Binding-site contacts:
Ligand atom C3 contacts residue ASN356 of chain 1.D at 3.9 Å.
Ligand atom C2 contacts residue ASN356 of chain 1.D at 2.6 Å.
Ligand atom O7 contacts residue ASN356 of chain 1.D at 3.8 Å.
Ligand atom C7 contacts residue ASN356 of chain 1.D at 3.6 Å.
Ligand atom C1 contacts residue ASN356 of chain 1.D at 1.4 Å.
Ligand atom C7 contacts residue NAG2 of chain 1.JA at 4.2 Å.
Ligand atom C5 contacts residue ASN356 of chain 1.D at 3.6 Å.
Ligand atom C4 contacts residue ASN356 of chain 1.D at 4.2 Å.
Ligand atom N2 contacts residue ASN356 of chain 1.D at 3.1 Å (h-bond).
Ligand atom O5 contacts residue ASN356 of chain 1.D at 2.3 Å (h-bond).
Ligand atom O7 contacts residue NAG2 of chain 1.JA at 3.6 Å.
Ligand atom C8 contacts residue NAG2 of chain 1.JA at 3.9 Å.

A small-molecule ligand and the protein it binds are described below.
Small molecule (SMILES): CC(=O)N[C@H]1[C@H](O[C@H]2[C@H](O)[C@@H](NC(C)=O)CO[C@@H]2CO)O[C@H](CO)[C@@H](O)[C@@H]1O

Sequence of chain 1.D:
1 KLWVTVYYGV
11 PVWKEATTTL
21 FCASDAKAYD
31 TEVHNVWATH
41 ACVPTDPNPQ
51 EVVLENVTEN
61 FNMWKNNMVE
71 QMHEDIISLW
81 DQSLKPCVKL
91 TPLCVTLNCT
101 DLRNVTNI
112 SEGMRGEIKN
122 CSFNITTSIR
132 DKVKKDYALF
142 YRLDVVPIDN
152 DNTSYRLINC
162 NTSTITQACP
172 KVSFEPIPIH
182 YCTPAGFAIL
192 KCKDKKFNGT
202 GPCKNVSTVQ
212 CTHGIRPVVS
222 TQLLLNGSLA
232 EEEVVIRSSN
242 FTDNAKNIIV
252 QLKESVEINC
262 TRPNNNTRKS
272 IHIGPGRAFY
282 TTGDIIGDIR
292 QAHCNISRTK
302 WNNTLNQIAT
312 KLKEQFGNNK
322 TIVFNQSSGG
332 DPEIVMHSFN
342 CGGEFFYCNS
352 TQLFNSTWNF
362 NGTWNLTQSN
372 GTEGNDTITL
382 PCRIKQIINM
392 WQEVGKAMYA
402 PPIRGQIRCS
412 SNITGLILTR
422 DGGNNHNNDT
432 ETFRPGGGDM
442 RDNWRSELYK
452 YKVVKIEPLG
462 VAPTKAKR